The small molecule below binds the protein below.
Small molecule (SMILES): CC(=O)N[C@@H]1[C@@H](O)[C@H](O)[C@@H](CO)O[C@H]1O

Sequence of chain 1.A:
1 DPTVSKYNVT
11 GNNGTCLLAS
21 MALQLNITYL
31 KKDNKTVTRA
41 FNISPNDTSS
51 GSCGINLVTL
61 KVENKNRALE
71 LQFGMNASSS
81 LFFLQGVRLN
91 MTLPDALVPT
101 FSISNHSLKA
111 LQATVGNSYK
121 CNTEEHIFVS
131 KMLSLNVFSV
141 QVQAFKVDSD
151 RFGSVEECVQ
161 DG

Binding-site contacts:
Ligand atom O5 contacts residue SER78 of chain 1.A at 3.6 Å.
Ligand atom C1 contacts residue SER79 of chain 1.A at 4.2 Å.
Ligand atom C5 contacts residue ASN76 of chain 1.A at 3.6 Å.
Ligand atom C6 contacts residue SER78 of chain 1.A at 3.8 Å.
Ligand atom C3 contacts residue ASN76 of chain 1.A at 3.8 Å.
Ligand atom C2 contacts residue ASN76 of chain 1.A at 2.4 Å.
Ligand atom C7 contacts residue ASN76 of chain 1.A at 3.5 Å.
Ligand atom O5 contacts residue SER79 of chain 1.A at 3.7 Å.
Ligand atom C1 contacts residue SER78 of chain 1.A at 4.2 Å.
Ligand atom O5 contacts residue ASN76 of chain 1.A at 2.3 Å (h-bond).
Ligand atom C6 contacts residue SER79 of chain 1.A at 4.5 Å.
Ligand atom N2 contacts residue ASN76 of chain 1.A at 2.9 Å (h-bond).
Ligand atom O7 contacts residue ASN76 of chain 1.A at 3.8 Å.
Ligand atom C1 contacts residue ASN76 of chain 1.A at 1.4 Å.
Ligand atom C7 contacts residue LYS109 of chain 1.A at 4.3 Å.
Ligand atom O7 contacts residue LYS109 of chain 1.A at 3.6 Å.
Ligand atom C8 contacts residue LYS109 of chain 1.A at 4.3 Å.
Ligand atom O6 contacts residue SER78 of chain 1.A at 4.3 Å.
Ligand atom C4 contacts residue ASN76 of chain 1.A at 4.2 Å.
Ligand atom O6 contacts residue SER79 of chain 1.A at 4.1 Å.
Ligand atom C5 contacts residue SER78 of chain 1.A at 3.7 Å.